The small molecule below binds the protein below.
Small molecule (SMILES): CC(=O)N[C@@H]1[C@@H](O)[C@H](O)[C@@H](CO)O[C@H]1O

Binding-site contacts:
Ligand atom C7 contacts residue LYS26 of chain 1.H at 4.4 Å.
Ligand atom O7 contacts residue LYS26 of chain 1.H at 4.3 Å.
Ligand atom C7 contacts residue ASN27 of chain 1.H at 3.5 Å.
Ligand atom N2 contacts residue ASN27 of chain 1.H at 3.4 Å (h-bond).
Ligand atom O6 contacts residue ASN27 of chain 1.H at 4.5 Å.
Ligand atom O5 contacts residue GLN19 of chain 1.H at 4.0 Å.
Ligand atom C3 contacts residue ASN27 of chain 1.H at 3.9 Å.
Ligand atom C2 contacts residue ASN27 of chain 1.H at 2.6 Å.
Ligand atom C4 contacts residue ASN27 of chain 1.H at 4.2 Å.
Ligand atom O6 contacts residue GLN19 of chain 1.H at 4.1 Å.
Ligand atom C8 contacts residue LYS26 of chain 1.H at 4.1 Å.
Ligand atom O7 contacts residue ASN27 of chain 1.H at 3.1 Å (h-bond).
Ligand atom O5 contacts residue ASN27 of chain 1.H at 2.0 Å (h-bond).
Ligand atom C1 contacts residue ASN27 of chain 1.H at 1.4 Å.
Ligand atom C5 contacts residue ASN27 of chain 1.H at 3.4 Å.
Ligand atom C6 contacts residue ASN27 of chain 1.H at 4.5 Å.

Sequence of chain 1.H:
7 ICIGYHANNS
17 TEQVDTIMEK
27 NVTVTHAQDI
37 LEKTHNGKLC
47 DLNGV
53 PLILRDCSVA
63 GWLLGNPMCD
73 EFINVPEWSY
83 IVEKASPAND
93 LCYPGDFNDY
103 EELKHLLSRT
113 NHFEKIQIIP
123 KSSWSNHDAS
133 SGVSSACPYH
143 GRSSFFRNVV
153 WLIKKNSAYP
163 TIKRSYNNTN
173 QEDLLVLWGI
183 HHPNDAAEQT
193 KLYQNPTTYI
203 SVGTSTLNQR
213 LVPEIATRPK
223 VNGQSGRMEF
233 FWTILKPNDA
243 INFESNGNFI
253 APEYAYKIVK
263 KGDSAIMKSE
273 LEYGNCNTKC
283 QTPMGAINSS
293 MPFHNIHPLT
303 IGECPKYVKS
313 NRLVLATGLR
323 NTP